Binding-site contacts:
Ligand atom C2 contacts residue ASN1117 of chain 1.A at 2.5 Å.
Ligand atom C8 contacts residue ASN1117 of chain 1.A at 4.3 Å.
Ligand atom C1 contacts residue ASN1117 of chain 1.A at 1.4 Å.
Ligand atom C4 contacts residue ASN1117 of chain 1.A at 4.3 Å.
Ligand atom O7 contacts residue ASN1117 of chain 1.A at 2.9 Å (h-bond).
Ligand atom C5 contacts residue ASN1117 of chain 1.A at 3.6 Å.
Ligand atom C7 contacts residue ASN1117 of chain 1.A at 3.1 Å.
Ligand atom N2 contacts residue ASN1117 of chain 1.A at 2.9 Å (h-bond).
Ligand atom O5 contacts residue ASN1117 of chain 1.A at 2.3 Å (h-bond).
Ligand atom C3 contacts residue ASN1117 of chain 1.A at 3.8 Å.

Sequence of chain 1.A:
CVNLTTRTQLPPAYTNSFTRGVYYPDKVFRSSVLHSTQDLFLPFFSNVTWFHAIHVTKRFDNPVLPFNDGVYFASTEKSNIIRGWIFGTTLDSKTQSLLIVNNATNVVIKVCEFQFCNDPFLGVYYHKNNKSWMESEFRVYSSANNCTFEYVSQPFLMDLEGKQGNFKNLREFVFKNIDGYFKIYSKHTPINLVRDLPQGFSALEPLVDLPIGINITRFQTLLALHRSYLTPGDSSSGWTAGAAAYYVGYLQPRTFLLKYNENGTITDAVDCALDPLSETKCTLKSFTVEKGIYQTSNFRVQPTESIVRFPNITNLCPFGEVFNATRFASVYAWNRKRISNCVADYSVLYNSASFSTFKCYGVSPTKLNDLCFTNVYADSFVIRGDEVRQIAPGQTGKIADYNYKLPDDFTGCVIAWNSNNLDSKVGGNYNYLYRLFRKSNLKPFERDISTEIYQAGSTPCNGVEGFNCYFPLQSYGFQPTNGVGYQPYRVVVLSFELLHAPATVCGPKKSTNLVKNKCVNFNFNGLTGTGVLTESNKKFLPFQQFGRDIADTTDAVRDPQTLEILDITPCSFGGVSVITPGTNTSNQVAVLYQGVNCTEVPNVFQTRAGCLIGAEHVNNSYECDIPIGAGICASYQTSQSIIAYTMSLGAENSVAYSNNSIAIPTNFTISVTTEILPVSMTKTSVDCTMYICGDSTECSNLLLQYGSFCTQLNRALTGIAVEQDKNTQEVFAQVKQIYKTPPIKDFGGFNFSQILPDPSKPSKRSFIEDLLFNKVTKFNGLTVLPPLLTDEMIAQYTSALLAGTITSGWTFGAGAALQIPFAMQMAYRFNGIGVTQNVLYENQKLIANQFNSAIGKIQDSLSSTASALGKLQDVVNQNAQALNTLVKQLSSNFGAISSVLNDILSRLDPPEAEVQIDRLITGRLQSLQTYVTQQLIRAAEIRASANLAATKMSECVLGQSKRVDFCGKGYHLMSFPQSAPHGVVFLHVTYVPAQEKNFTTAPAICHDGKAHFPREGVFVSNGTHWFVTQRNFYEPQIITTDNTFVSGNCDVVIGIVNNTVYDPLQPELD

The small molecule below binds the protein below.
Small molecule (SMILES): CC(=O)N[C@@H]1[C@@H](O)[C@H](O)[C@@H](CO)O[C@H]1O